Binding-site contacts:
Ligand atom C2 contacts residue ASN19 of chain 60.Q at 3.4 Å.
Ligand atom C4 contacts residue ASN19 of chain 60.Q at 4.5 Å.
Ligand atom C6 contacts residue ASN19 of chain 60.Q at 4.0 Å.
Ligand atom C8 contacts residue TYR17 of chain 60.Q at 4.3 Å (hydrophobic).
Ligand atom C3 contacts residue ASN19 of chain 60.Q at 4.4 Å.
Ligand atom C5 contacts residue ASN19 of chain 60.Q at 3.3 Å.
Ligand atom O5 contacts residue ASN19 of chain 60.Q at 2.1 Å (h-bond).
Ligand atom C1 contacts residue ASN19 of chain 60.Q at 1.9 Å.
Ligand atom N2 contacts residue ASN19 of chain 60.Q at 4.1 Å.
Ligand atom O6 contacts residue ASN19 of chain 60.Q at 4.3 Å.

Sequence of chain 60.Q:
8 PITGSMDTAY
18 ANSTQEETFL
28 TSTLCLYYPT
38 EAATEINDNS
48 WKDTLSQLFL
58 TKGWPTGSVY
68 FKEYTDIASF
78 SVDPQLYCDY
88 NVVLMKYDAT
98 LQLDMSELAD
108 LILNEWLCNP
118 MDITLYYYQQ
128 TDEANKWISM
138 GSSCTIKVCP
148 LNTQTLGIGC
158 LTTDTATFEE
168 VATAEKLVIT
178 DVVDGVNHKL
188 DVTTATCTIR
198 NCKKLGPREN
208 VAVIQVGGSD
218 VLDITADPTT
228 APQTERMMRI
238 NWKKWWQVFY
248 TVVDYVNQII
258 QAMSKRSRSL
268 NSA

A protein and the small-molecule ligand that binds it are described below.
Small molecule (SMILES): CC(=O)N[C@H]1[C@H](O[C@H]2[C@H](O)[C@@H](NC(C)=O)CO[C@@H]2CO)O[C@H](CO)[C@@H](O)[C@@H]1O